Binding-site contacts:
Ligand atom PBC contacts residue ARG194 of chain 1.A at 3.5 Å.
Ligand atom CAA contacts residue ALA334 of chain 1.A at 3.6 Å (hydrophobic).
Ligand atom OAG contacts residue TYR351 of chain 1.A at 2.5 Å (h-bond).
Ligand atom OAB contacts residue ASP203 of chain 1.A at 3.2 Å.
Ligand atom PBC contacts residue LYS45 of chain 1.A at 3.5 Å.
Ligand atom CAL contacts residue TYR202 of chain 1.A at 3.7 Å (hydrophobic).
Ligand atom PBB contacts residue ARG358 of chain 1.A at 3.7 Å.
Ligand atom C8 contacts residue ARG335 of chain 1.A at 3.7 Å.
Ligand atom C4 contacts residue ARG335 of chain 1.A at 3.7 Å.
Ligand atom CAY contacts residue ARG335 of chain 1.A at 3.8 Å.
Ligand atom C2 contacts residue LEU43 of chain 1.A at 3.5 Å (hydrophobic).
Ligand atom CAA contacts residue ASN331 of chain 1.A at 3.2 Å.
Ligand atom N6 contacts residue ASN331 of chain 1.A at 2.6 Å (h-bond).
Ligand atom CAA contacts residue ASN347 of chain 1.A at 3.3 Å.
Ligand atom OAG contacts residue LYS45 of chain 1.A at 3.4 Å (salt-bridge).
Ligand atom OAC contacts residue TYR109 of chain 1.A at 3.5 Å (h-bond).
Ligand atom OAD contacts residue ASP203 of chain 1.A at 3.0 Å (salt-bridge).
Ligand atom N7 contacts residue TYR351 of chain 1.A at 3.5 Å.
Ligand atom CAJ contacts residue ARG335 of chain 1.A at 3.8 Å.
Ligand atom N7 contacts residue ASN331 of chain 1.A at 3.1 Å (h-bond).
Ligand atom I2 contacts residue GLN339 of chain 1.A at 3.1 Å.
Ligand atom N9 contacts residue LEU43 of chain 1.A at 3.7 Å.
Ligand atom N7 contacts residue ARG335 of chain 1.A at 3.5 Å.
Ligand atom CAK contacts residue LEU43 of chain 1.A at 3.6 Å (hydrophobic).
Ligand atom C6 contacts residue ARG335 of chain 1.A at 3.5 Å.
Ligand atom C4 contacts residue LEU43 of chain 1.A at 3.3 Å (hydrophobic).
Ligand atom N1 contacts residue LEU43 of chain 1.A at 3.5 Å.
Ligand atom OAF contacts residue ARG194 of chain 1.A at 3.1 Å (salt-bridge).
Ligand atom OAC contacts residue ARG194 of chain 1.A at 2.7 Å (salt-bridge).
Ligand atom OAC contacts residue THR200 of chain 1.A at 3.5 Å (h-bond).
Ligand atom C6 contacts residue ASN331 of chain 1.A at 3.7 Å.
Ligand atom OAR contacts residue THR200 of chain 1.A at 3.7 Å.
Ligand atom OAD contacts residue THR204 of chain 1.A at 2.8 Å (h-bond).
Ligand atom N3 contacts residue LEU43 of chain 1.A at 3.1 Å.
Ligand atom C5 contacts residue ARG335 of chain 1.A at 3.4 Å.
Ligand atom OAC contacts residue LYS45 of chain 1.A at 3.7 Å.
Ligand atom OAF contacts residue LYS45 of chain 1.A at 2.9 Å (salt-bridge).
Ligand atom OAE contacts residue TYR354 of chain 1.A at 3.4 Å (h-bond).
Ligand atom I2 contacts residue CYS41 of chain 1.A at 3.4 Å.
Ligand atom OAB contacts residue ARG358 of chain 1.A at 2.5 Å (salt-bridge).

A small-molecule ligand and the protein it binds are described below.
Small molecule (SMILES): CNc1nc(I)nc2c1ncn2[C@H]1C[C@H](OP(=O)(O)O)[C@]2(COP(=O)(O)O)C[C@H]12

Sequence of chain 1.A:
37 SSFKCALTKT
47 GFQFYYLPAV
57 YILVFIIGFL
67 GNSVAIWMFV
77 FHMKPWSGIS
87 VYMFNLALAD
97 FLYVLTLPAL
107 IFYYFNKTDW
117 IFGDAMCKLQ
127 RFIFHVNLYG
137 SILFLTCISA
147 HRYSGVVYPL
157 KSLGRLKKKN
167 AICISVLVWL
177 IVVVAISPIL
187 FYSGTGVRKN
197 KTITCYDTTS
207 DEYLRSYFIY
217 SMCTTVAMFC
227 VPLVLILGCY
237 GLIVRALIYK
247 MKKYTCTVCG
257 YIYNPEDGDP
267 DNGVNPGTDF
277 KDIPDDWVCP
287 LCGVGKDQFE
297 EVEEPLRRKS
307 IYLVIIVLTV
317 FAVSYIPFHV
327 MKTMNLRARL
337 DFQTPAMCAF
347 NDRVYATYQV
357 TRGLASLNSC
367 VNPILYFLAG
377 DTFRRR